Sequence of chain 15.C:
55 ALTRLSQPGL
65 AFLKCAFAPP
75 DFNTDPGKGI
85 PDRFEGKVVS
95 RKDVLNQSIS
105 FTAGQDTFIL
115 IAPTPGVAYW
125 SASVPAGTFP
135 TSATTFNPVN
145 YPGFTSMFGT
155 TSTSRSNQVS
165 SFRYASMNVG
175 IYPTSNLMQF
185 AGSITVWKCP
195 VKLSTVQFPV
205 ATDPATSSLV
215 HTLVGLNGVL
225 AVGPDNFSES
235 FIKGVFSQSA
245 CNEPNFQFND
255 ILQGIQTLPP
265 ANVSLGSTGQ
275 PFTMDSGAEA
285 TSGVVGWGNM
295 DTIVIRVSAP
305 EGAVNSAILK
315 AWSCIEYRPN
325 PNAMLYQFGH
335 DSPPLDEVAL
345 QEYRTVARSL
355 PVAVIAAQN

Sequence of chain 29.C:
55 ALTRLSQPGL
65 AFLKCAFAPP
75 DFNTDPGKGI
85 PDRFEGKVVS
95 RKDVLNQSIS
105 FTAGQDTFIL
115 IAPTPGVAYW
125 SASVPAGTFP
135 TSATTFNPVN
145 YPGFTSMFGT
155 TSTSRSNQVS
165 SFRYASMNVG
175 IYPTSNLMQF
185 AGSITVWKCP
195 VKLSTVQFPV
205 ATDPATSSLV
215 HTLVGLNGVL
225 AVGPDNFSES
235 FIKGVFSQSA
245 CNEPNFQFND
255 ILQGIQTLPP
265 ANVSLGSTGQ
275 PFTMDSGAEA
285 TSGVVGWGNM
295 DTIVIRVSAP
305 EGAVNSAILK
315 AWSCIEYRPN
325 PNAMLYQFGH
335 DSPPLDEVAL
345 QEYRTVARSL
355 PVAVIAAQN

Sequence of chain 15.F:
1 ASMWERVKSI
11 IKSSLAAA

Binding-site contacts:
Ligand atom O2' contacts residue THR57 of chain 15.C at 3.2 Å.
Ligand atom C6 contacts residue A4 of chain 29.G at 3.7 Å.
Ligand atom O2 contacts residue U2 of chain 29.G at 3.6 Å.
Ligand atom OP2 contacts residue LYS8 of chain 15.F at 3.8 Å.
Ligand atom C5 contacts residue A4 of chain 29.G at 2.8 Å.
Ligand atom O4 contacts residue U5 of chain 29.G at 2.8 Å (h-bond).
Ligand atom O2' contacts residue LEU64 of chain 15.C at 3.9 Å.
Ligand atom N3 contacts residue A4 of chain 29.G at 3.8 Å.
Ligand atom C2 contacts residue C6 of chain 29.G at 3.4 Å.
Ligand atom O2 contacts residue GLN61 of chain 15.C at 3.9 Å.
Ligand atom O4 contacts residue A4 of chain 29.G at 2.6 Å (h-bond).
Ligand atom C2 contacts residue A4 of chain 29.G at 3.9 Å.
Ligand atom N1 contacts residue U3 of chain 29.G at 3.8 Å.
Ligand atom C2 contacts residue U2 of chain 29.G at 3.6 Å.
Ligand atom C6 contacts residue U5 of chain 29.G at 3.6 Å.
Ligand atom C2 contacts residue GLN61 of chain 15.C at 3.9 Å.
Ligand atom C4 contacts residue U1 of chain 29.G at 3.7 Å.
Ligand atom N3 contacts residue U1 of chain 29.G at 3.8 Å.
Ligand atom C4 contacts residue A4 of chain 29.G at 3.2 Å.
Ligand atom O2 contacts residue U1 of chain 29.G at 2.9 Å (h-bond).
Ligand atom OP1 contacts residue LYS12 of chain 15.F at 3.9 Å.
Ligand atom N3 contacts residue C6 of chain 29.G at 3.2 Å (h-bond).
Ligand atom N3 contacts residue U5 of chain 29.G at 3.6 Å.
Ligand atom OP1 contacts residue LYS8 of chain 15.F at 3.1 Å.
Ligand atom OP1 contacts residue LYS68 of chain 15.C at 3.2 Å (salt-bridge).
Ligand atom N1 contacts residue U2 of chain 29.G at 2.8 Å.
Ligand atom N3 contacts residue U2 of chain 29.G at 3.6 Å.
Ligand atom OP1 contacts residue PHE76 of chain 15.C at 3.7 Å.
Ligand atom C2 contacts residue U3 of chain 29.G at 3.8 Å.
Ligand atom O2 contacts residue C6 of chain 29.G at 2.9 Å (h-bond).
Ligand atom N6 contacts residue U2 of chain 29.G at 2.6 Å (h-bond).
Ligand atom C6 contacts residue U2 of chain 29.G at 3.4 Å.
Ligand atom N1 contacts residue U5 of chain 29.G at 3.7 Å.
Ligand atom C5 contacts residue U5 of chain 29.G at 3.9 Å.
Ligand atom OP1 contacts residue LEU56 of chain 15.C at 2.8 Å.
Ligand atom N3 contacts residue GLN61 of chain 15.C at 3.6 Å.
Ligand atom O4 contacts residue U1 of chain 29.G at 2.8 Å (h-bond).
Ligand atom C2 contacts residue U1 of chain 29.G at 3.9 Å.
Ligand atom C4 contacts residue U5 of chain 29.G at 3.7 Å.
Ligand atom N3 contacts residue U1 of chain 29.G at 3.9 Å.

The protein below binds the small molecule below.
Small molecule (SMILES): Nc1ccn([C@@H]2O[C@H](CO[P](=O)(O)O[C@H]3[C@@H](O)[C@H](n4ccc(=O)[nH]c4=O)O[C@@H]3CO[P](=O)(O)O[C@H]3[C@@H](O)[C@H](n4cnc5c(N)ncnc54)O[C@@H]3CO)[C@@H](O[P](=O)(O)OC[C@H]3O[C@@H](n4ccc(=O)[nH]c4=O)[C@H](O)[C@@H]3O)[C@H]2O)c(=O)n1.O=c1ccn([C@@H]2O[C@H](CO[P](=O)(O)O[C@H]3[C@@H](O)[C@H](n4ccc(=O)[nH]c4=O)O[C@@H]3CO[P](=O)(O)O[C@H]3[C@@H](O)[C@H](n4ccc(=O)[nH]c4=O)O[C@@H]3CO)[C@@H](O)[C@H]2O)c(=O)[nH]1